This small molecule binds to this protein.
Small molecule (SMILES): CC(=O)N[C@@H]1[C@@H](O)[C@H](O)[C@@H](CO)O[C@H]1O

Binding-site contacts:
Ligand atom C5 contacts residue ASN393 of chain 1.A at 3.7 Å.
Ligand atom C8 contacts residue GLU365 of chain 1.A at 2.8 Å.
Ligand atom C7 contacts residue GLU365 of chain 1.A at 4.1 Å.
Ligand atom C8 contacts residue ALA366 of chain 1.A at 4.2 Å (hydrophobic).
Ligand atom C7 contacts residue ASN393 of chain 1.A at 4.2 Å.
Ligand atom C4 contacts residue ASN393 of chain 1.A at 4.3 Å.
Ligand atom C1 contacts residue SER390 of chain 1.A at 4.1 Å.
Ligand atom O5 contacts residue ASN393 of chain 1.A at 2.4 Å (h-bond).
Ligand atom C7 contacts residue GLU369 of chain 1.A at 4.2 Å.
Ligand atom C8 contacts residue GLU369 of chain 1.A at 3.6 Å.
Ligand atom C8 contacts residue PHE368 of chain 1.A at 4.0 Å (hydrophobic).
Ligand atom N2 contacts residue PHE368 of chain 1.A at 4.1 Å.
Ligand atom C2 contacts residue SER390 of chain 1.A at 4.3 Å.
Ligand atom C2 contacts residue ASN393 of chain 1.A at 2.5 Å.
Ligand atom C7 contacts residue SER390 of chain 1.A at 4.2 Å.
Ligand atom O7 contacts residue GLU365 of chain 1.A at 4.2 Å.
Ligand atom C3 contacts residue ASN393 of chain 1.A at 3.8 Å.
Ligand atom N2 contacts residue ASN393 of chain 1.A at 2.9 Å (h-bond).
Ligand atom C3 contacts residue SER390 of chain 1.A at 4.4 Å.
Ligand atom C1 contacts residue ASN393 of chain 1.A at 1.4 Å.
Ligand atom N2 contacts residue SER390 of chain 1.A at 3.9 Å.

Sequence of chain 1.A:
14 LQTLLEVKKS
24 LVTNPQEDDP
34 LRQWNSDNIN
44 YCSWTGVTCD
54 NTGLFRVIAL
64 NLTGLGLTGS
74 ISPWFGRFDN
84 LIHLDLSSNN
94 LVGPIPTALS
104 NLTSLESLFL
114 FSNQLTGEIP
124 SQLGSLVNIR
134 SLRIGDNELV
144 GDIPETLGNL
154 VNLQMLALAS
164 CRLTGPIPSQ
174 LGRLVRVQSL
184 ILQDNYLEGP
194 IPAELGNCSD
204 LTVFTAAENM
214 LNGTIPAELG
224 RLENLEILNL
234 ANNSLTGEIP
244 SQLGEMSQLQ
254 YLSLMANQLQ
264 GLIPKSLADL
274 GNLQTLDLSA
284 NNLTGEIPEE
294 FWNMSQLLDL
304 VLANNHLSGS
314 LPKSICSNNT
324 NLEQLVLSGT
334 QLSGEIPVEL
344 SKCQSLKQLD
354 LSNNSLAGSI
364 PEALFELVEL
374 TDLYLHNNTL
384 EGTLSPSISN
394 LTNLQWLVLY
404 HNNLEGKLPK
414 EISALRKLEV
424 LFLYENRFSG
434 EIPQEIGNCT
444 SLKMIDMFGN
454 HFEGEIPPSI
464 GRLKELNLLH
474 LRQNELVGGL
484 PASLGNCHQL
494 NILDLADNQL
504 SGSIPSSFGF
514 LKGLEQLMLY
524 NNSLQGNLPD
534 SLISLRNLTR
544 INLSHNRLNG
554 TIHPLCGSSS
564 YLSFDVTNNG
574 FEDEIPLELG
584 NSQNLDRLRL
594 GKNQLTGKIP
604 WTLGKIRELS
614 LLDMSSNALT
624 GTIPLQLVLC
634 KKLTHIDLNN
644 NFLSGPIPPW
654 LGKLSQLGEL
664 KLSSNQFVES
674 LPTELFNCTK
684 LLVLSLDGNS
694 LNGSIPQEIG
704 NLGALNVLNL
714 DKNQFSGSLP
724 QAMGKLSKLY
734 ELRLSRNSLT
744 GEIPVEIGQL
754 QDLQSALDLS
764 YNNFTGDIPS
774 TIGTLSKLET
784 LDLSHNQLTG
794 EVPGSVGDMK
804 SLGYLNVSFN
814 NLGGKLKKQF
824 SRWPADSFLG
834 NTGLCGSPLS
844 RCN